Sequence of chain 1.B:
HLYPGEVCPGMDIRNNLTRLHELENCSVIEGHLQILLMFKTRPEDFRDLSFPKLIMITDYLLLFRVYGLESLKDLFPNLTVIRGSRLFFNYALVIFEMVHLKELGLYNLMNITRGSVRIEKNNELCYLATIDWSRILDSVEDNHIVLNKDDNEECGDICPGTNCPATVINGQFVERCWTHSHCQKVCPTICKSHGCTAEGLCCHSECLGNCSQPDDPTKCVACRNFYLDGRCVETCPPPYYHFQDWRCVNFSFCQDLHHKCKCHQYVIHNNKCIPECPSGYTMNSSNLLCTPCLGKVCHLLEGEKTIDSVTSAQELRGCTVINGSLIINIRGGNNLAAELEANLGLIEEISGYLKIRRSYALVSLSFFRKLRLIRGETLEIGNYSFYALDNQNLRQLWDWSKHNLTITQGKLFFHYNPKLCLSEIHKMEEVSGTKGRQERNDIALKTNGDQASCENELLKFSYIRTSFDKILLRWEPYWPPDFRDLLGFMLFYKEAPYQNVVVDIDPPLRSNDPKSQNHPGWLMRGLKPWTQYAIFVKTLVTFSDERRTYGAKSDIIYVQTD

This small molecule binds to this protein.
Small molecule (SMILES): CC(=O)N[C@H]1CO[C@H](CO[C@@H]2O[C@@H](C)[C@@H](O)[C@@H](O)[C@@H]2O)[C@@H](O)[C@@H]1O

Binding-site contacts:
Ligand atom O5 contacts residue ASN418 of chain 1.B at 2.5 Å (h-bond).
Ligand atom C5 contacts residue LYS416 of chain 1.B at 3.8 Å.
Ligand atom O7 contacts residue ASN418 of chain 1.B at 3.4 Å (h-bond).
Ligand atom C5 contacts residue SER415 of chain 1.B at 3.6 Å.
Ligand atom O5 contacts residue SER415 of chain 1.B at 4.2 Å.
Ligand atom C6 contacts residue LYS416 of chain 1.B at 3.9 Å.
Ligand atom O6 contacts residue SER415 of chain 1.B at 4.4 Å.
Ligand atom O5 contacts residue LYS416 of chain 1.B at 3.0 Å (salt-bridge).
Ligand atom C3 contacts residue ASN418 of chain 1.B at 3.7 Å.
Ligand atom C6 contacts residue SER415 of chain 1.B at 3.6 Å.
Ligand atom C8 contacts residue ASN418 of chain 1.B at 4.3 Å.
Ligand atom N2 contacts residue ASN418 of chain 1.B at 2.7 Å (h-bond).
Ligand atom C4 contacts residue ASN418 of chain 1.B at 4.3 Å.
Ligand atom C2 contacts residue ASN418 of chain 1.B at 2.4 Å.
Ligand atom C5 contacts residue ASN418 of chain 1.B at 3.7 Å.
Ligand atom C7 contacts residue ASN418 of chain 1.B at 3.2 Å.
Ligand atom C1 contacts residue ASN418 of chain 1.B at 1.4 Å.
Ligand atom C1 contacts residue LYS416 of chain 1.B at 3.7 Å.